This small molecule binds to this protein.
Small molecule (SMILES): CC(=O)N[C@@H]1[C@@H](O)[C@H](O)[C@@H](CO)O[C@H]1O

Binding-site contacts:
Ligand atom C4 contacts residue ASN632 of chain 1.C at 4.2 Å.
Ligand atom O7 contacts residue ASN632 of chain 1.C at 3.0 Å (h-bond).
Ligand atom N2 contacts residue ASN632 of chain 1.C at 2.9 Å (h-bond).
Ligand atom C2 contacts residue ASN632 of chain 1.C at 2.5 Å.
Ligand atom C5 contacts residue ASN632 of chain 1.C at 3.7 Å.
Ligand atom C8 contacts residue ASN632 of chain 1.C at 4.2 Å.
Ligand atom C3 contacts residue ASN632 of chain 1.C at 3.8 Å.
Ligand atom C7 contacts residue ASN632 of chain 1.C at 3.1 Å.
Ligand atom O5 contacts residue ASN632 of chain 1.C at 2.4 Å (h-bond).
Ligand atom C1 contacts residue ASN632 of chain 1.C at 1.4 Å.

Sequence of chain 1.C:
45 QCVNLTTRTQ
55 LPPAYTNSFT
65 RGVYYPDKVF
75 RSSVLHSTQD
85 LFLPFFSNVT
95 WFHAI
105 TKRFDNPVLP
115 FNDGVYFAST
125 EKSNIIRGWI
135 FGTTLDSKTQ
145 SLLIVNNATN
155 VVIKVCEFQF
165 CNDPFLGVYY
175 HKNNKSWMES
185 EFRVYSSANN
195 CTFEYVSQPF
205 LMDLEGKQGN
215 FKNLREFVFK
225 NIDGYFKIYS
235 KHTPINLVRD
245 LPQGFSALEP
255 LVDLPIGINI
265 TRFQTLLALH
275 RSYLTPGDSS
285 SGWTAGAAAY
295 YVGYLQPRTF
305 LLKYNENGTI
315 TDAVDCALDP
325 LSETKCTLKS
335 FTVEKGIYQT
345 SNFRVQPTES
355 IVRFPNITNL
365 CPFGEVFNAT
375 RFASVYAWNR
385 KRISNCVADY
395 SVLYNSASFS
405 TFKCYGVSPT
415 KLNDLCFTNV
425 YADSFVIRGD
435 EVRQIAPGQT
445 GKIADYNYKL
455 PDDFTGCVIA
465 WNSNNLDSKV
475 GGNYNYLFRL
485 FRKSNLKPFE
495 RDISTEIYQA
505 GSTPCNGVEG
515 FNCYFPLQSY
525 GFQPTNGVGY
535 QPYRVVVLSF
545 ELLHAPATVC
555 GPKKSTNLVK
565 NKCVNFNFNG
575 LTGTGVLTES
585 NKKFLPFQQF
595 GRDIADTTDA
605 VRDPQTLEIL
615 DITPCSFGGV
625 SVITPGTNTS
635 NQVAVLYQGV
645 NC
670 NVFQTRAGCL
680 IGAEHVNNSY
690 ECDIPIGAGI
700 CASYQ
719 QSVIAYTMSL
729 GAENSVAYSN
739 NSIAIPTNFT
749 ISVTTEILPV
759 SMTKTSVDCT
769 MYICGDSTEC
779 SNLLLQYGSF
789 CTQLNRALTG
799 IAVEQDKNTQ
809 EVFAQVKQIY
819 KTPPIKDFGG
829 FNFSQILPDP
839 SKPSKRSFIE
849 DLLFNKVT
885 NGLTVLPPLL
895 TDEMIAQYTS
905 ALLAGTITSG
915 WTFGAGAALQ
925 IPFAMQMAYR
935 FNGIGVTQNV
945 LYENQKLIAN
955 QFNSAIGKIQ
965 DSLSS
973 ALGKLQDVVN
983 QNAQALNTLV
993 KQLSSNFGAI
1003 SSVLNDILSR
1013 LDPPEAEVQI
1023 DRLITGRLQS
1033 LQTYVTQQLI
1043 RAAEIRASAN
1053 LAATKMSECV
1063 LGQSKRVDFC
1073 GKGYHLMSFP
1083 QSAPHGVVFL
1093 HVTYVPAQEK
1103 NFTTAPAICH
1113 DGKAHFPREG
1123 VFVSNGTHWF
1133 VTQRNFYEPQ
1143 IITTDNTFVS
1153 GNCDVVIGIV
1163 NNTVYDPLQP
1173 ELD